Sequence of chain 1.A:
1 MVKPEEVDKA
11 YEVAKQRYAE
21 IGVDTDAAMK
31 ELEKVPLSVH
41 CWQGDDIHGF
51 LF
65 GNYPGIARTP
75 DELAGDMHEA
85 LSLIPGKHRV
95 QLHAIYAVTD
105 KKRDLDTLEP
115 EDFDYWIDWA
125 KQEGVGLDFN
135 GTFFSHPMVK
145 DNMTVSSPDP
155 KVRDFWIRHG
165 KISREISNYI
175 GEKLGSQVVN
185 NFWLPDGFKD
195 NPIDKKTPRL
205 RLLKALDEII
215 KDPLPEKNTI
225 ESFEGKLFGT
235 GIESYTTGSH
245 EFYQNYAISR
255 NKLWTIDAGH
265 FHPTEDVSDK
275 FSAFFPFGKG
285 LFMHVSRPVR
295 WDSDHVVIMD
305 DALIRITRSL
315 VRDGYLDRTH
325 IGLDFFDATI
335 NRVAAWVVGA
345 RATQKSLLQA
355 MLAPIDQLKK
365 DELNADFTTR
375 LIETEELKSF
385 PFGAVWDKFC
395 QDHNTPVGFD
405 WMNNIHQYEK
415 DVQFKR

The protein below binds the small molecule below.
Small molecule (SMILES): C[C@@H]1O[C@H](O)[C@H](O)[C@H](O)[C@H]1O

Binding-site contacts:
Ligand atom C3 contacts residue ASP328 of chain 1.A at 3.8 Å.
Ligand atom O2 contacts residue HIS264 of chain 1.A at 3.1 Å.
Ligand atom C5 contacts residue TRP187 of chain 1.A at 4.0 Å (hydrophobic).
Ligand atom O4 contacts residue TRP42 of chain 1.A at 4.3 Å.
Ligand atom O2 contacts residue MN1 of chain 1.E at 2.6 Å.
Ligand atom C6 contacts residue HIS97 of chain 1.A at 4.1 Å.
Ligand atom O5 contacts residue TRP187 of chain 1.A at 4.2 Å.
Ligand atom O2 contacts residue ASP328 of chain 1.A at 2.8 Å (salt-bridge).
Ligand atom O1 contacts residue ASP296 of chain 1.A at 3.9 Å.
Ligand atom C2 contacts residue TRP187 of chain 1.A at 3.8 Å (hydrophobic).
Ligand atom O3 contacts residue HIS288 of chain 1.A at 4.1 Å.
Ligand atom C2 contacts residue ASP328 of chain 1.A at 3.8 Å.
Ligand atom O1 contacts residue LYS230 of chain 1.A at 3.1 Å (salt-bridge).
Ligand atom O3 contacts residue TRP187 of chain 1.A at 4.1 Å.
Ligand atom C2 contacts residue HIS264 of chain 1.A at 3.7 Å.
Ligand atom O3 contacts residue GLU228 of chain 1.A at 2.5 Å (salt-bridge).
Ligand atom C5 contacts residue PHE138 of chain 1.A at 4.1 Å (hydrophobic).
Ligand atom C2 contacts residue MN1 of chain 1.E at 3.5 Å.
Ligand atom C2 contacts residue GLU228 of chain 1.A at 3.6 Å.
Ligand atom C6 contacts residue ILE47 of chain 1.A at 3.5 Å (hydrophobic).
Ligand atom C1 contacts residue HIS264 of chain 1.A at 4.3 Å.
Ligand atom O2 contacts residue ASP261 of chain 1.A at 3.7 Å.
Ligand atom O1 contacts residue TRP187 of chain 1.A at 3.8 Å.
Ligand atom O4 contacts residue HIS97 of chain 1.A at 2.7 Å (h-bond).
Ligand atom C4 contacts residue HIS97 of chain 1.A at 4.0 Å.
Ligand atom C3 contacts residue GLU228 of chain 1.A at 3.5 Å.
Ligand atom O2 contacts residue GLU228 of chain 1.A at 3.4 Å (salt-bridge).
Ligand atom O4 contacts residue ASN134 of chain 1.A at 4.3 Å.
Ligand atom C1 contacts residue LYS230 of chain 1.A at 4.3 Å.
Ligand atom C3 contacts residue MN1 of chain 1.E at 3.7 Å.
Ligand atom O3 contacts residue ASP328 of chain 1.A at 3.4 Å (salt-bridge).
Ligand atom O1 contacts residue HIS264 of chain 1.A at 3.7 Å.
Ligand atom C6 contacts residue PHE138 of chain 1.A at 3.8 Å (hydrophobic).
Ligand atom C3 contacts residue TRP187 of chain 1.A at 3.8 Å (hydrophobic).
Ligand atom O3 contacts residue ASN185 of chain 1.A at 3.9 Å.
Ligand atom C1 contacts residue TRP187 of chain 1.A at 3.6 Å (hydrophobic).
Ligand atom C6 contacts residue PHE330 of chain 1.A at 4.2 Å (hydrophobic).
Ligand atom C6 contacts residue TRP42 of chain 1.A at 4.2 Å (hydrophobic).
Ligand atom O3 contacts residue MN1 of chain 1.E at 2.8 Å.
Ligand atom C4 contacts residue ASP328 of chain 1.A at 3.7 Å.